Sequence of chain 2.A:
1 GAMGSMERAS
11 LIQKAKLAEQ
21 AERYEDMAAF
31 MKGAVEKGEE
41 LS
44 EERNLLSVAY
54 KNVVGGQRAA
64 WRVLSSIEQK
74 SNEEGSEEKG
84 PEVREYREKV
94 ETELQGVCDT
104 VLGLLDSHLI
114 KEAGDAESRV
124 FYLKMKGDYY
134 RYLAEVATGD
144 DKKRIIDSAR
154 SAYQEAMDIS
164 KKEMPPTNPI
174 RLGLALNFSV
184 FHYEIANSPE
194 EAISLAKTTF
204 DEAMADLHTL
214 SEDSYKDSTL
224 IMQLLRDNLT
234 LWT

Binding-site contacts:
Ligand atom O3P contacts residue ARG134 of chain 2.A at 2.6 Å (salt-bridge).
Ligand atom NZ contacts residue ASP230 of chain 2.A at 2.9 Å (salt-bridge).
Ligand atom CB contacts residue ASN180 of chain 2.A at 3.3 Å.
Ligand atom CE contacts residue GLU187 of chain 2.A at 3.4 Å.
Ligand atom SG contacts residue LEU179 of chain 2.A at 3.7 Å.
Ligand atom O contacts residue LYS127 of chain 2.A at 2.9 Å (salt-bridge).
Ligand atom OXT contacts residue LYS54 of chain 2.A at 3.4 Å (salt-bridge).
Ligand atom CB contacts residue ASN231 of chain 2.A at 3.5 Å.
Ligand atom CE contacts residue ARG65 of chain 2.A at 3.3 Å.
Ligand atom CB contacts residue GLU187 of chain 2.A at 3.4 Å.
Ligand atom O contacts residue LEU234 of chain 2.A at 3.7 Å.
Ligand atom O contacts residue ASN231 of chain 2.A at 3.0 Å (h-bond).
Ligand atom CE contacts residue ASP230 of chain 2.A at 3.6 Å.
Ligand atom CD contacts residue ARG65 of chain 2.A at 3.5 Å.
Ligand atom CA contacts residue ASN231 of chain 2.A at 3.7 Å.
Ligand atom CA contacts residue ASN231 of chain 2.A at 3.7 Å.
Ligand atom CB contacts residue FAR1 of chain 2.E at 2.6 Å.
Ligand atom CA contacts residue FAR1 of chain 2.E at 3.3 Å.
Ligand atom O3P contacts residue TYR135 of chain 2.A at 2.7 Å (h-bond).
Ligand atom O contacts residue VAL183 of chain 2.A at 3.3 Å.
Ligand atom O2P contacts residue ARG61 of chain 2.A at 3.0 Å (salt-bridge).
Ligand atom CD contacts residue GLU187 of chain 2.A at 3.7 Å.
Ligand atom NZ contacts residue GLU187 of chain 2.A at 3.1 Å (salt-bridge).
Ligand atom SG contacts residue FAR1 of chain 2.E at 1.8 Å.
Ligand atom CE contacts residue ARG61 of chain 2.A at 3.4 Å.
Ligand atom CA contacts residue ASN180 of chain 2.A at 3.3 Å.
Ligand atom C contacts residue ASN180 of chain 2.A at 3.5 Å.
Ligand atom O2P contacts residue ARG134 of chain 2.A at 2.8 Å (salt-bridge).
Ligand atom N contacts residue ASN180 of chain 2.A at 2.8 Å (h-bond).
Ligand atom N contacts residue GLU187 of chain 2.A at 2.8 Å (salt-bridge).
Ligand atom O1P contacts residue ARG61 of chain 2.A at 2.7 Å (salt-bridge).
Ligand atom P contacts residue ARG134 of chain 2.A at 3.7 Å.
Ligand atom CD contacts residue ASP230 of chain 2.A at 3.5 Å.
Ligand atom CA contacts residue LEU179 of chain 2.A at 3.7 Å (hydrophobic).
Ligand atom O contacts residue ASN180 of chain 2.A at 2.9 Å (h-bond).
Ligand atom P contacts residue ARG61 of chain 2.A at 3.7 Å.
Ligand atom CB contacts residue ASN231 of chain 2.A at 3.6 Å.
Ligand atom CA contacts residue GLU187 of chain 2.A at 3.7 Å.
Ligand atom CB contacts residue TRP235 of chain 2.A at 3.5 Å (hydrophobic).
Ligand atom N contacts residue ASN231 of chain 2.A at 2.9 Å (h-bond).

This small molecule binds to this protein.
Small molecule (SMILES): C[C@H](N)C(=O)N[C@@H](CC(=O)O)C(=O)N[C@@H](CCCC[NH3+])C(=O)N[C@@H](C)C(=O)N[C@@H](CCCC[NH3+])C(=O)N[C@@H](COP(=O)(O)O)C(=O)N[C@@H](CS)C(=O)O